Sequence of chain 1.A:
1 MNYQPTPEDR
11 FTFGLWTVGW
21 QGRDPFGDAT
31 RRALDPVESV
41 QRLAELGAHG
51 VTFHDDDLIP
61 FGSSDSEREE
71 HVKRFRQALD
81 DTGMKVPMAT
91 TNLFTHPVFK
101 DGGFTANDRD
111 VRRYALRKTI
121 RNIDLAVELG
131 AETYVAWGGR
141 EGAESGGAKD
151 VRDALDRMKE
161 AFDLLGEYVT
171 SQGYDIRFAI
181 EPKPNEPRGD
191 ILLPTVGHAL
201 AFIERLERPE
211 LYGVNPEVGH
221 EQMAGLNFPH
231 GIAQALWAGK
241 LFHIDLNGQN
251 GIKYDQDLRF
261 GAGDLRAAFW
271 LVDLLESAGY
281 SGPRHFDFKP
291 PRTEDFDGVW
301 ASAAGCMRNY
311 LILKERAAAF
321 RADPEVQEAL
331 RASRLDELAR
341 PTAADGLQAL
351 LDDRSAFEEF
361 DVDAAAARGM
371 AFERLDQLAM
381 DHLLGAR

Binding-site contacts:
Ligand atom O2 contacts residue MN1 of chain 1.D at 3.6 Å.
Ligand atom C4 contacts residue HIS54 of chain 1.A at 3.3 Å.
Ligand atom C5 contacts residue GLU181 of chain 1.A at 3.5 Å.
Ligand atom C1 contacts residue ASP287 of chain 1.A at 3.9 Å.
Ligand atom O6 contacts residue GLU181 of chain 1.A at 3.8 Å.
Ligand atom O1 contacts residue HIS220 of chain 1.A at 3.8 Å.
Ligand atom O1 contacts residue GLU181 of chain 1.A at 2.5 Å (salt-bridge).
Ligand atom O2 contacts residue ASP287 of chain 1.A at 2.6 Å (salt-bridge).
Ligand atom C3 contacts residue HIS54 of chain 1.A at 3.0 Å.
Ligand atom O4 contacts residue HIS54 of chain 1.A at 3.4 Å.
Ligand atom C1 contacts residue MN1 of chain 1.D at 3.4 Å.
Ligand atom C7 contacts residue HIS54 of chain 1.A at 1.8 Å.
Ligand atom O6 contacts residue HIS285 of chain 1.A at 3.9 Å.
Ligand atom O5 contacts residue MN1 of chain 1.D at 2.6 Å.
Ligand atom O5 contacts residue GLU181 of chain 1.A at 3.4 Å (salt-bridge).
Ligand atom C4 contacts residue THR90 of chain 1.A at 3.5 Å.
Ligand atom C2 contacts residue ASP287 of chain 1.A at 3.1 Å.
Ligand atom C5 contacts residue MN1 of chain 1.D at 3.6 Å.
Ligand atom O6 contacts residue MET88 of chain 1.A at 3.4 Å.
Ligand atom O6 contacts residue MN1 of chain 1.D at 3.9 Å.
Ligand atom O5 contacts residue ASP245 of chain 1.A at 3.6 Å (salt-bridge).
Ligand atom C1 contacts residue TRP137 of chain 1.A at 3.5 Å (hydrophobic).
Ligand atom O5 contacts residue TRP16 of chain 1.A at 3.8 Å.
Ligand atom O6 contacts residue ASN215 of chain 1.A at 3.0 Å (h-bond).
Ligand atom O5 contacts residue ASP287 of chain 1.A at 3.1 Å (salt-bridge).
Ligand atom O2 contacts residue TRP16 of chain 1.A at 3.0 Å (h-bond).
Ligand atom C6 contacts residue TRP16 of chain 1.A at 3.8 Å (hydrophobic).
Ligand atom O1 contacts residue GLU217 of chain 1.A at 3.5 Å (salt-bridge).
Ligand atom O1 contacts residue MN1 of chain 1.D at 2.5 Å.
Ligand atom O6 contacts residue ASP245 of chain 1.A at 3.0 Å (salt-bridge).
Ligand atom C5 contacts residue VAL135 of chain 1.A at 3.9 Å (hydrophobic).
Ligand atom O1 contacts residue ASP287 of chain 1.A at 3.2 Å (salt-bridge).
Ligand atom C7 contacts residue TRP16 of chain 1.A at 3.7 Å (hydrophobic).
Ligand atom C6 contacts residue VAL135 of chain 1.A at 3.6 Å (hydrophobic).
Ligand atom C2 contacts residue MN1 of chain 1.D at 3.1 Å.
Ligand atom C6 contacts residue MET88 of chain 1.A at 3.6 Å (hydrophobic).
Ligand atom O4 contacts residue THR90 of chain 1.A at 3.0 Å (h-bond).
Ligand atom C1 contacts residue GLU181 of chain 1.A at 3.3 Å.
Ligand atom O6 contacts residue VAL135 of chain 1.A at 3.6 Å.
Ligand atom O4 contacts residue TRP137 of chain 1.A at 3.2 Å.

A small-molecule ligand and the protein it binds are described below.
Small molecule (SMILES): C[C@H]1[C@H](O)[C@@H](CO)O[C@]1(O)CO